Binding-site contacts:
Ligand atom C4 contacts residue ASN126 of chain 1.J at 4.2 Å.
Ligand atom C3 contacts residue ASN126 of chain 1.J at 3.8 Å.
Ligand atom C7 contacts residue ASN126 of chain 1.J at 3.9 Å.
Ligand atom N2 contacts residue ASN126 of chain 1.J at 2.9 Å (h-bond).
Ligand atom C1 contacts residue ASN126 of chain 1.J at 1.4 Å.
Ligand atom C2 contacts residue ASN126 of chain 1.J at 2.4 Å.
Ligand atom O7 contacts residue ASN126 of chain 1.J at 4.3 Å.
Ligand atom O5 contacts residue ASN126 of chain 1.J at 2.4 Å (h-bond).
Ligand atom C8 contacts residue GLU123 of chain 1.J at 4.4 Å.
Ligand atom C5 contacts residue ASN126 of chain 1.J at 3.7 Å.
Ligand atom O6 contacts residue ASN126 of chain 1.J at 4.4 Å.

Sequence of chain 1.J:
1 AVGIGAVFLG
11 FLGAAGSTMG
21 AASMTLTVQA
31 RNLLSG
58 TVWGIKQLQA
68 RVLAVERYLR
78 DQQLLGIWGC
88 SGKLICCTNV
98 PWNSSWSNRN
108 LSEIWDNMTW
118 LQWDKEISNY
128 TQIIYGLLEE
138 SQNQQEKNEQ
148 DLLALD

A protein and the small-molecule ligand that binds it are described below.
Small molecule (SMILES): CC(=O)N[C@@H]1[C@@H](O)[C@H](O)[C@@H](CO)O[C@H]1O